Sequence of chain 1.A:
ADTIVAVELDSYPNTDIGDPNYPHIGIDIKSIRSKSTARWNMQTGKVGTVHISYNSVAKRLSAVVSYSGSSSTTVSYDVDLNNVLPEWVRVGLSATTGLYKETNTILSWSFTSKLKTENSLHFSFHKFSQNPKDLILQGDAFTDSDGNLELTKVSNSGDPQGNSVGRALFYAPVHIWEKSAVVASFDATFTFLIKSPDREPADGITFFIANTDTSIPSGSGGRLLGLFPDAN

The protein below binds the small molecule below.
Small molecule (SMILES): C=C[C@@H]([NH3+])C(=O)[O-]

Sequence of chain 4.A:
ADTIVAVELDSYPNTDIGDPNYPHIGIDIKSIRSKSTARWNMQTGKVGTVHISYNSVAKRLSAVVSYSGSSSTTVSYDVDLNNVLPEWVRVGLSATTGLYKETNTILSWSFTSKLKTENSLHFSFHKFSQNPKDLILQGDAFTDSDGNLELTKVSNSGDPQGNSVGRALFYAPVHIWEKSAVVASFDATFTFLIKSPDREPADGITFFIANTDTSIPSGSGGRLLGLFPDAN

Binding-site contacts:
Ligand atom OAD contacts residue ASN124 of chain 4.A at 3.2 Å.
Ligand atom OAC contacts residue HIS180 of chain 4.A at 3.8 Å.
Ligand atom NAB contacts residue VAL179 of chain 4.A at 3.4 Å.
Ligand atom NAB contacts residue LEU126 of chain 4.A at 4.1 Å.
Ligand atom OAD contacts residue SER129 of chain 1.A at 4.3 Å.
Ligand atom CAA contacts residue VAL179 of chain 4.A at 4.2 Å (hydrophobic).
Ligand atom NAB contacts residue ASP139 of chain 1.A at 3.6 Å.
Ligand atom OAC contacts residue ASN124 of chain 4.A at 4.1 Å.
Ligand atom CAG contacts residue VAL179 of chain 4.A at 4.2 Å (hydrophobic).
Ligand atom NAB contacts residue PRO178 of chain 4.A at 3.7 Å.
Ligand atom CAA contacts residue HIS180 of chain 4.A at 2.9 Å.
Ligand atom CAE contacts residue LEU126 of chain 4.A at 3.9 Å (hydrophobic).
Ligand atom OAC contacts residue TRP88 of chain 4.A at 4.1 Å.
Ligand atom CAE contacts residue VAL179 of chain 4.A at 3.9 Å (hydrophobic).
Ligand atom CAF contacts residue SER125 of chain 4.A at 4.2 Å.
Ligand atom CAG contacts residue SER113 of chain 4.A at 4.2 Å.
Ligand atom NAB contacts residue HIS180 of chain 4.A at 2.9 Å (h-bond).
Ligand atom CAF contacts residue ASP139 of chain 1.A at 3.8 Å.
Ligand atom OAC contacts residue ASP139 of chain 1.A at 2.9 Å (salt-bridge).
Ligand atom CAA contacts residue LEU115 of chain 4.A at 3.9 Å (hydrophobic).
Ligand atom NAB contacts residue SER113 of chain 4.A at 4.4 Å.
Ligand atom CAE contacts residue HIS180 of chain 4.A at 3.6 Å.
Ligand atom CAA contacts residue LYS114 of chain 4.A at 3.9 Å.
Ligand atom OAD contacts residue SER125 of chain 4.A at 3.0 Å (h-bond).
Ligand atom CAE contacts residue SER125 of chain 4.A at 4.1 Å.
Ligand atom CAG contacts residue HIS180 of chain 4.A at 3.1 Å.
Ligand atom CAF contacts residue PHE130 of chain 1.A at 4.2 Å (hydrophobic).
Ligand atom OAD contacts residue PHE130 of chain 1.A at 4.3 Å.
Ligand atom CAF contacts residue HIS180 of chain 4.A at 3.9 Å.
Ligand atom OAC contacts residue PHE130 of chain 1.A at 3.5 Å.
Ligand atom CAF contacts residue ASN124 of chain 4.A at 4.0 Å.
Ligand atom NAB contacts residue TRP88 of chain 4.A at 4.2 Å.
Ligand atom CAE contacts residue SER113 of chain 4.A at 2.9 Å.
Ligand atom CAG contacts residue ASP139 of chain 1.A at 4.2 Å.
Ligand atom CAA contacts residue SER113 of chain 4.A at 3.0 Å.
Ligand atom OAD contacts residue LEU126 of chain 4.A at 4.2 Å.